Sequence of chain 3.A:
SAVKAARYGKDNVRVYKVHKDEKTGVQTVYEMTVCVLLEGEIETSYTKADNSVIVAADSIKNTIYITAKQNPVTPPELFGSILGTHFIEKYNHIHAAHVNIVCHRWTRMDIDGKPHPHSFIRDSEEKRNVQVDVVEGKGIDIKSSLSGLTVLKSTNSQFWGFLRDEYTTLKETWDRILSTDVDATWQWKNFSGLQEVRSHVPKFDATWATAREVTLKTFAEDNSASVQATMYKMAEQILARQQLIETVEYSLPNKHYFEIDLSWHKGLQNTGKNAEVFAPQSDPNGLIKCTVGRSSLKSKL

Binding-site contacts:
Ligand atom O6 contacts residue ILE55 of chain 4.A at 3.8 Å.
Ligand atom C2 contacts residue ARG177 of chain 3.A at 3.6 Å.
Ligand atom N3 contacts residue ARG177 of chain 3.A at 3.1 Å (salt-bridge).
Ligand atom C6 contacts residue PHE160 of chain 3.A at 3.7 Å (hydrophobic).
Ligand atom C4 contacts residue PHE160 of chain 3.A at 3.3 Å (hydrophobic).
Ligand atom N7 contacts residue PHE160 of chain 3.A at 3.8 Å.
Ligand atom O6 contacts residue GLN229 of chain 3.A at 2.8 Å (h-bond).
Ligand atom C8 contacts residue PHE160 of chain 3.A at 3.7 Å (hydrophobic).
Ligand atom C5 contacts residue PHE160 of chain 3.A at 3.4 Å (hydrophobic).
Ligand atom O8 contacts residue ASP59 of chain 4.A at 2.8 Å (salt-bridge).
Ligand atom C2 contacts residue ASN255 of chain 3.A at 3.9 Å.
Ligand atom O2 contacts residue VAL228 of chain 3.A at 2.8 Å (h-bond).
Ligand atom C4 contacts residue ASN255 of chain 3.A at 3.9 Å.
Ligand atom O2 contacts residue ARG177 of chain 3.A at 2.9 Å (salt-bridge).
Ligand atom C8 contacts residue ASP59 of chain 4.A at 3.9 Å.
Ligand atom N7 contacts residue ALA58 of chain 4.A at 2.9 Å (h-bond).
Ligand atom O2 contacts residue SER227 of chain 3.A at 3.4 Å.
Ligand atom C4 contacts residue ARG177 of chain 3.A at 3.9 Å.
Ligand atom C2 contacts residue GLN229 of chain 3.A at 3.8 Å.
Ligand atom N7 contacts residue ALA57 of chain 4.A at 3.7 Å.
Ligand atom C8 contacts residue ALA58 of chain 4.A at 3.4 Å (hydrophobic).
Ligand atom O2 contacts residue GLN229 of chain 3.A at 3.8 Å.
Ligand atom N9 contacts residue PHE160 of chain 3.A at 3.4 Å.
Ligand atom N1 contacts residue GLN229 of chain 3.A at 3.0 Å (h-bond).
Ligand atom C2 contacts residue VAL228 of chain 3.A at 3.9 Å (hydrophobic).
Ligand atom O8 contacts residue ALA58 of chain 4.A at 3.2 Å (h-bond).
Ligand atom C6 contacts residue GLN229 of chain 3.A at 3.6 Å.
Ligand atom C2 contacts residue PHE160 of chain 3.A at 3.5 Å (hydrophobic).
Ligand atom N3 contacts residue PHE160 of chain 3.A at 3.5 Å.
Ligand atom C10 contacts residue ARG177 of chain 3.A at 3.4 Å.
Ligand atom O8 contacts residue ALA57 of chain 4.A at 3.5 Å.
Ligand atom C8 contacts residue ALA57 of chain 4.A at 3.9 Å (hydrophobic).
Ligand atom N1 contacts residue PHE160 of chain 3.A at 3.6 Å.
Ligand atom C10 contacts residue PHE160 of chain 3.A at 3.9 Å (hydrophobic).
Ligand atom O6 contacts residue TYR9 of chain 4.A at 3.5 Å.
Ligand atom C10 contacts residue LEU171 of chain 3.A at 3.8 Å (hydrophobic).
Ligand atom O8 contacts residue LEU171 of chain 3.A at 3.6 Å.
Ligand atom O2 contacts residue PHE160 of chain 3.A at 3.7 Å.
Ligand atom N3 contacts residue ASN255 of chain 3.A at 3.4 Å (h-bond).
Ligand atom N9 contacts residue ARG177 of chain 3.A at 4.0 Å.

Sequence of chain 4.A:
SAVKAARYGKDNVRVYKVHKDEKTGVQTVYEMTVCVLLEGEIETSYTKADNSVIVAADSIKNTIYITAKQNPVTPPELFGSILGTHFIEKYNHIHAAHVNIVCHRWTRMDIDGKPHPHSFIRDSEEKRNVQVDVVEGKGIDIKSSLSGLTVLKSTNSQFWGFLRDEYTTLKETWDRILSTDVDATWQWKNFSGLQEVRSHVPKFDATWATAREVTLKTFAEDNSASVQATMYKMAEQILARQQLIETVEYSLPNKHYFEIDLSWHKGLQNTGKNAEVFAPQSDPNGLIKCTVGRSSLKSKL

The protein below binds the small molecule below.
Small molecule (SMILES): Cn1c(=O)[nH]c2c(=O)[nH]c(=O)[nH]c21